Sequence of chain 1.A:
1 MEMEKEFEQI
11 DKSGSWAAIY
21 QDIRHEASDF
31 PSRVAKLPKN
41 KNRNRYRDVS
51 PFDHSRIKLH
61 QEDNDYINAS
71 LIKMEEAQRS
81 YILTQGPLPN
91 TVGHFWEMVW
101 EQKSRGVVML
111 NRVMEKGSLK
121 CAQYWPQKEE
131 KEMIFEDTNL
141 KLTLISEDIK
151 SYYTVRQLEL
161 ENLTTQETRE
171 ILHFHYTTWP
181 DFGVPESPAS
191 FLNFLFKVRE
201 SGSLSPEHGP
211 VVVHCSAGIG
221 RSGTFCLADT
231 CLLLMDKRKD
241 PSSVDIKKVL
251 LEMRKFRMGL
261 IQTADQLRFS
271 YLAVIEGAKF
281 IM

Binding-site contacts:
Ligand atom C05 contacts residue LYS248 of chain 1.A at 4.2 Å.
Ligand atom N18 contacts residue LEU234 of chain 1.A at 3.7 Å.
Ligand atom C05 contacts residue MET74 of chain 1.A at 4.3 Å (hydrophobic).
Ligand atom C06 contacts residue LYS248 of chain 1.A at 4.5 Å.
Ligand atom C02 contacts residue GLU76 of chain 1.A at 3.1 Å.
Ligand atom C04 contacts residue VAL249 of chain 1.A at 4.4 Å (hydrophobic).
Ligand atom C02 contacts residue ARG238 of chain 1.A at 3.9 Å.
Ligand atom N18 contacts residue GLU75 of chain 1.A at 4.0 Å.
Ligand atom N18 contacts residue MET74 of chain 1.A at 4.0 Å.
Ligand atom C07 contacts residue VAL249 of chain 1.A at 4.2 Å (hydrophobic).
Ligand atom C05 contacts residue VAL249 of chain 1.A at 3.9 Å (hydrophobic).
Ligand atom C07 contacts residue LYS248 of chain 1.A at 3.7 Å.
Ligand atom C06 contacts residue VAL249 of chain 1.A at 4.2 Å (hydrophobic).
Ligand atom C01 contacts residue ARG238 of chain 1.A at 3.8 Å.
Ligand atom C03 contacts residue LEU234 of chain 1.A at 4.0 Å (hydrophobic).
Ligand atom C05 contacts residue GLU252 of chain 1.A at 3.6 Å.
Ligand atom C09 contacts residue LYS248 of chain 1.A at 4.4 Å.
Ligand atom N08 contacts residue LYS248 of chain 1.A at 3.9 Å.
Ligand atom C15 contacts residue ARG238 of chain 1.A at 4.3 Å.
Ligand atom C01 contacts residue GLU76 of chain 1.A at 3.8 Å.
Ligand atom C16 contacts residue ARG238 of chain 1.A at 4.1 Å.
Ligand atom C17 contacts residue ALA77 of chain 1.A at 3.8 Å (hydrophobic).
Ligand atom C03 contacts residue GLU76 of chain 1.A at 4.1 Å.
Ligand atom N18 contacts residue GLU76 of chain 1.A at 3.1 Å.
Ligand atom C17 contacts residue LEU234 of chain 1.A at 3.9 Å (hydrophobic).
Ligand atom N18 contacts residue ALA77 of chain 1.A at 2.6 Å (h-bond).
Ligand atom N11 contacts residue LYS248 of chain 1.A at 4.4 Å.
Ligand atom C17 contacts residue MET74 of chain 1.A at 4.1 Å (hydrophobic).
Ligand atom C17 contacts residue GLU76 of chain 1.A at 3.4 Å.
Ligand atom C02 contacts residue LEU234 of chain 1.A at 4.0 Å (hydrophobic).
Ligand atom C04 contacts residue GLU252 of chain 1.A at 3.8 Å.
Ligand atom C03 contacts residue MET74 of chain 1.A at 4.2 Å (hydrophobic).
Ligand atom C04 contacts residue MET74 of chain 1.A at 3.4 Å (hydrophobic).

A small-molecule ligand and the protein it binds are described below.
Small molecule (SMILES): N#Cc1ccc(CNC(=O)N2CCOCC2)cc1